Binding-site contacts:
Ligand atom O30 contacts residue THR203 of chain 1.A at 2.6 Å (h-bond).
Ligand atom C26 contacts residue GLY222 of chain 1.A at 3.5 Å.
Ligand atom C19 contacts residue PHE206 of chain 1.A at 3.5 Å (hydrophobic).
Ligand atom C27 contacts residue ILE210 of chain 1.A at 3.4 Å (hydrophobic).
Ligand atom C27 contacts residue GLY222 of chain 1.A at 3.5 Å.
Ligand atom N28 contacts residue ASP254 of chain 1.A at 3.4 Å (salt-bridge).
Ligand atom C33 contacts residue ZN1 of chain 1.B at 3.0 Å.
Ligand atom C29 contacts residue ZN1 of chain 1.B at 2.9 Å.
Ligand atom C33 contacts residue HIS91 of chain 1.A at 3.4 Å.
Ligand atom C26 contacts residue ARG214 of chain 1.A at 3.4 Å.
Ligand atom N32 contacts residue ZN1 of chain 1.B at 2.4 Å.
Ligand atom C21 contacts residue GLY222 of chain 1.A at 3.4 Å.
Ligand atom N9 contacts residue PHE204 of chain 1.A at 2.8 Å (h-bond).
Ligand atom C28 contacts residue GLY222 of chain 1.A at 3.5 Å.
Ligand atom O30 contacts residue ASP254 of chain 1.A at 3.3 Å (salt-bridge).
Ligand atom C11 contacts residue PHE204 of chain 1.A at 3.1 Å (hydrophobic).
Ligand atom C19 contacts residue PHE173 of chain 1.A at 3.6 Å (hydrophobic).
Ligand atom N32 contacts residue ASP254 of chain 1.A at 3.1 Å (salt-bridge).
Ligand atom C15 contacts residue THR203 of chain 1.A at 3.6 Å.
Ligand atom C29 contacts residue ASP254 of chain 1.A at 3.1 Å.
Ligand atom C28 contacts residue SER223 of chain 1.A at 3.6 Å.
Ligand atom C31 contacts residue ZN1 of chain 1.B at 3.1 Å.
Ligand atom C27 contacts residue ARG214 of chain 1.A at 3.6 Å.
Ligand atom C15 contacts residue PHE204 of chain 1.A at 3.2 Å (hydrophobic).
Ligand atom C35 contacts residue MET75 of chain 1.A at 3.3 Å (hydrophobic).
Ligand atom O30 contacts residue HIS250 of chain 1.A at 2.9 Å (h-bond).
Ligand atom N32 contacts residue HIS91 of chain 1.A at 3.4 Å (h-bond).
Ligand atom C33 contacts residue GLU90 of chain 1.A at 3.1 Å.
Ligand atom C10 contacts residue PHE204 of chain 1.A at 3.6 Å (hydrophobic).
Ligand atom N32 contacts residue GLU90 of chain 1.A at 2.6 Å (salt-bridge).
Ligand atom O30 contacts residue ZN1 of chain 1.B at 2.2 Å.
Ligand atom F36 contacts residue THR203 of chain 1.A at 2.8 Å.
Ligand atom C31 contacts residue ASP254 of chain 1.A at 3.5 Å.
Ligand atom C22 contacts residue GLY222 of chain 1.A at 3.4 Å.
Ligand atom C23 contacts residue SER223 of chain 1.A at 3.5 Å.
Ligand atom C31 contacts residue GLU90 of chain 1.A at 3.5 Å.
Ligand atom O27 contacts residue GLY222 of chain 1.A at 3.0 Å (h-bond).
Ligand atom C6 contacts residue PHE204 of chain 1.A at 3.3 Å (hydrophobic).
Ligand atom C29 contacts residue THR203 of chain 1.A at 3.6 Å.
Ligand atom C23 contacts residue GLY222 of chain 1.A at 3.6 Å.

A small-molecule ligand and the protein it binds are described below.
Small molecule (SMILES): COC[C@@H](O)c1ccc(C#Cc2ccc(C(=O)NC[C@H]3C[C@@H](NC(=O)[C@@H]4C[C@H](F)CN4)CN3C(=O)C3CC3)cc2)cc1

Sequence of chain 1.A:
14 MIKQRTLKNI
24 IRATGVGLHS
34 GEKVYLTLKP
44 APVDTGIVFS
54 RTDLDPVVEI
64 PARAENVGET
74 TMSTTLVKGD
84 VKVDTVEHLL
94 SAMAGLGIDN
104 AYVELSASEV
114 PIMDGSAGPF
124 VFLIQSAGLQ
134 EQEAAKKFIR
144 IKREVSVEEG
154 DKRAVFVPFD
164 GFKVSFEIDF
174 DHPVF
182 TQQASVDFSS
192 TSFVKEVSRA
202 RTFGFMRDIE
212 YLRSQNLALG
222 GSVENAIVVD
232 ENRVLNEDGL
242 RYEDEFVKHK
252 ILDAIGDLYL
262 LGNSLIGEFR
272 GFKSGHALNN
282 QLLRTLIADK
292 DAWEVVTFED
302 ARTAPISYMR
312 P